Sequence of chain 1.A:
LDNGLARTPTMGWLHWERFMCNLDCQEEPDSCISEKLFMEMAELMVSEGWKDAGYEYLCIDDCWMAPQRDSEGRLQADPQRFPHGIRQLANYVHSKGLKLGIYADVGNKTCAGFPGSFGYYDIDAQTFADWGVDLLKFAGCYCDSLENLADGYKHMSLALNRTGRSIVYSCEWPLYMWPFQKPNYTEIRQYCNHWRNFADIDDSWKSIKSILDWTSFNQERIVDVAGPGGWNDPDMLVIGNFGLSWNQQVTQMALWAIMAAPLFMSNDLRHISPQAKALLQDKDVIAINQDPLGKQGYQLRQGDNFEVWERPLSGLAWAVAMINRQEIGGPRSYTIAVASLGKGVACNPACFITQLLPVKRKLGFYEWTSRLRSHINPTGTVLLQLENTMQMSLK

Binding-site contacts:
Ligand atom O4 contacts residue ASP61 of chain 1.B at 2.6 Å (salt-bridge).
Ligand atom C6 contacts residue ASP61 of chain 1.B at 3.3 Å.
Ligand atom C3 contacts residue ASP200 of chain 1.B at 3.4 Å.
Ligand atom O6 contacts residue CYS111 of chain 1.B at 3.3 Å.
Ligand atom O4 contacts residue TYR103 of chain 1.B at 3.2 Å.
Ligand atom C5 contacts residue TRP16 of chain 1.B at 3.7 Å (hydrophobic).
Ligand atom C6 contacts residue TYR103 of chain 1.B at 3.5 Å (hydrophobic).
Ligand atom C3 contacts residue ASP200 of chain 1.B at 3.8 Å.
Ligand atom O2 contacts residue ASP200 of chain 1.B at 2.6 Å (salt-bridge).
Ligand atom C5 contacts residue ASP200 of chain 1.B at 3.6 Å.
Ligand atom C2 contacts residue GLU172 of chain 1.B at 3.2 Å.
Ligand atom O5 contacts residue ASP200 of chain 1.B at 3.2 Å (salt-bridge).
Ligand atom O3 contacts residue 2PE1 of chain 1.M at 3.5 Å.
Ligand atom O3 contacts residue ARG196 of chain 1.B at 3.2 Å (salt-bridge).
Ligand atom C2 contacts residue ASP200 of chain 1.B at 3.6 Å.
Ligand atom O6 contacts residue ASP200 of chain 1.B at 2.9 Å (salt-bridge).
Ligand atom O4 contacts residue LYS137 of chain 1.B at 2.9 Å (salt-bridge).
Ligand atom C4 contacts residue LYS137 of chain 1.B at 3.7 Å.
Ligand atom O2 contacts residue 2PE1 of chain 1.M at 3.0 Å (h-bond).
Ligand atom C6 contacts residue ASP62 of chain 1.B at 3.3 Å.
Ligand atom O5 contacts residue TYR103 of chain 1.B at 3.3 Å (h-bond).
Ligand atom C3 contacts residue LYS137 of chain 1.B at 3.7 Å.
Ligand atom C6 contacts residue TRP16 of chain 1.B at 3.6 Å (hydrophobic).
Ligand atom O4 contacts residue TRP16 of chain 1.B at 3.8 Å.
Ligand atom C4 contacts residue ASP61 of chain 1.B at 3.4 Å.
Ligand atom C4 contacts residue ASP200 of chain 1.B at 3.4 Å.
Ligand atom C6 contacts residue CYS111 of chain 1.B at 3.5 Å (hydrophobic).
Ligand atom C4 contacts residue TRP16 of chain 1.B at 3.7 Å (hydrophobic).
Ligand atom O2 contacts residue ARG196 of chain 1.B at 3.5 Å (salt-bridge).
Ligand atom O5 contacts residue CYS111 of chain 1.B at 3.2 Å (h-bond).
Ligand atom O6 contacts residue TRP16 of chain 1.B at 3.5 Å.
Ligand atom O2 contacts residue GLU172 of chain 1.B at 2.7 Å (salt-bridge).
Ligand atom O6 contacts residue TYR103 of chain 1.B at 3.8 Å.
Ligand atom C2 contacts residue ASP200 of chain 1.B at 3.4 Å.
Ligand atom O6 contacts residue ASP62 of chain 1.B at 2.7 Å (salt-bridge).
Ligand atom C1 contacts residue ASP200 of chain 1.B at 3.7 Å.
Ligand atom C2 contacts residue 2PE1 of chain 1.M at 3.6 Å.
Ligand atom O3 contacts residue LYS137 of chain 1.B at 2.7 Å (salt-bridge).
Ligand atom C1 contacts residue CYS111 of chain 1.B at 3.5 Å (hydrophobic).
Ligand atom O3 contacts residue ASP200 of chain 1.B at 3.8 Å.

Sequence of chain 1.B:
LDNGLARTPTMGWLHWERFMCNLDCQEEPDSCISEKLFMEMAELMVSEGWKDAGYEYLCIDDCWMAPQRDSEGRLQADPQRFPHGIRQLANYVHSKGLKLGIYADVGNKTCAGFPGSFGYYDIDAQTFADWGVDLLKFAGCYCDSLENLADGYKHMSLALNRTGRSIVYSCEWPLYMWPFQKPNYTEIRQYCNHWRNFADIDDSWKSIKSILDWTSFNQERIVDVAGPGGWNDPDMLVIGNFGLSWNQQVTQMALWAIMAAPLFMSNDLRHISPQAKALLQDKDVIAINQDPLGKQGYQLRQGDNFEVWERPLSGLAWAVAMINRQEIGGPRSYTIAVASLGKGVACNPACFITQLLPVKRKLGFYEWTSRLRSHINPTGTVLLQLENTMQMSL

This protein binds this small molecule.
Small molecule (SMILES): OC[C@H]1O[C@H](OC[C@H]2O[C@H](O)[C@H](O)[C@@H](O)[C@@H]2O)[C@H](O)[C@@H](O)[C@H]1O